Binding-site contacts:
Ligand atom O3P contacts residue GLY238 of chain 1.D at 2.6 Å (h-bond).
Ligand atom C8 contacts residue ILE181 of chain 1.D at 3.7 Å (hydrophobic).
Ligand atom O2P contacts residue GLY217 of chain 1.D at 2.9 Å (h-bond).
Ligand atom O1P contacts residue SER239 of chain 1.D at 2.9 Å (h-bond).
Ligand atom O1P contacts residue SER180 of chain 1.D at 2.7 Å (h-bond).
Ligand atom O2P contacts residue GLY179 of chain 1.D at 3.6 Å.
Ligand atom O3P contacts residue SER239 of chain 1.D at 3.3 Å (h-bond).
Ligand atom N7 contacts residue MET265 of chain 1.D at 3.0 Å (h-bond).
Ligand atom C6 contacts residue GLY266 of chain 1.D at 3.6 Å.
Ligand atom N7 contacts residue GLY264 of chain 1.D at 3.5 Å.
Ligand atom O3P contacts residue MET237 of chain 1.D at 3.6 Å.
Ligand atom C2 contacts residue GLU290 of chain 1.D at 3.5 Å.
Ligand atom C8 contacts residue MET52 of chain 1.D at 3.6 Å (hydrophobic).
Ligand atom O5' contacts residue GLY179 of chain 1.D at 3.5 Å.
Ligand atom O6 contacts residue GLY264 of chain 1.D at 3.1 Å.
Ligand atom O5' contacts residue GLY216 of chain 1.D at 3.6 Å.
Ligand atom C5 contacts residue ILE181 of chain 1.D at 3.5 Å (hydrophobic).
Ligand atom C2 contacts residue 8L71 of chain 1.Q at 3.4 Å.
Ligand atom N1 contacts residue GLU290 of chain 1.D at 2.7 Å (salt-bridge).
Ligand atom C4' contacts residue ASP215 of chain 1.D at 3.6 Å.
Ligand atom O6 contacts residue GLU290 of chain 1.D at 3.6 Å (salt-bridge).
Ligand atom O6 contacts residue GLY266 of chain 1.D at 2.8 Å (h-bond).
Ligand atom O3' contacts residue ALA50 of chain 1.D at 3.3 Å.
Ligand atom O1P contacts residue TYR262 of chain 1.D at 2.6 Å (h-bond).
Ligand atom O2P contacts residue SER180 of chain 1.D at 2.9 Å (h-bond).
Ligand atom N7 contacts residue ILE181 of chain 1.D at 3.5 Å.
Ligand atom C2 contacts residue CYS182 of chain 1.D at 3.2 Å (hydrophobic).
Ligand atom C5' contacts residue TYR262 of chain 1.D at 3.6 Å (hydrophobic).
Ligand atom C6 contacts residue GLU290 of chain 1.D at 3.6 Å.
Ligand atom N3 contacts residue 8L71 of chain 1.Q at 3.6 Å.
Ligand atom P contacts residue SER239 of chain 1.D at 3.7 Å.
Ligand atom C3' contacts residue ASP215 of chain 1.D at 3.5 Å.
Ligand atom O3' contacts residue ASP215 of chain 1.D at 2.6 Å (salt-bridge).
Ligand atom O2' contacts residue ASN154 of chain 1.D at 3.5 Å (h-bond).
Ligand atom N1 contacts residue 8L71 of chain 1.Q at 3.5 Å.
Ligand atom O6 contacts residue GLY291 of chain 1.D at 3.4 Å.
Ligand atom O2' contacts residue ASP215 of chain 1.D at 2.5 Å (salt-bridge).
Ligand atom O6 contacts residue MET265 of chain 1.D at 3.3 Å (h-bond).
Ligand atom N3 contacts residue CYS182 of chain 1.D at 3.5 Å.
Ligand atom P contacts residue SER180 of chain 1.D at 3.7 Å.

Sequence of chain 1.D:
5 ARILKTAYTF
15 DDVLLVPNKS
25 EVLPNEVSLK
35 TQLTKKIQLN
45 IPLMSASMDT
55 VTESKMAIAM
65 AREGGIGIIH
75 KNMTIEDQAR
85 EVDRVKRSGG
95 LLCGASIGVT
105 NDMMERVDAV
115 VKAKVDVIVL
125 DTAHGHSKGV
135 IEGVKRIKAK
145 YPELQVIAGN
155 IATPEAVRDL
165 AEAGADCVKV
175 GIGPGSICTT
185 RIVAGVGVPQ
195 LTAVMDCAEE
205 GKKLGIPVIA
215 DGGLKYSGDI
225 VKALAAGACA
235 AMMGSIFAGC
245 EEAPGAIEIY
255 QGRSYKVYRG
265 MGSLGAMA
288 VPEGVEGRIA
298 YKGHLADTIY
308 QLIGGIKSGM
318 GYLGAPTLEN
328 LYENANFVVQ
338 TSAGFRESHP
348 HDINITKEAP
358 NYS

The small molecule below binds the protein below.
Small molecule (SMILES): O=c1[nH]cnc2c1ncn2[C@@H]1O[C@H](COP(=O)(O)O)[C@@H](O)[C@H]1O